Sequence of chain 1.A:
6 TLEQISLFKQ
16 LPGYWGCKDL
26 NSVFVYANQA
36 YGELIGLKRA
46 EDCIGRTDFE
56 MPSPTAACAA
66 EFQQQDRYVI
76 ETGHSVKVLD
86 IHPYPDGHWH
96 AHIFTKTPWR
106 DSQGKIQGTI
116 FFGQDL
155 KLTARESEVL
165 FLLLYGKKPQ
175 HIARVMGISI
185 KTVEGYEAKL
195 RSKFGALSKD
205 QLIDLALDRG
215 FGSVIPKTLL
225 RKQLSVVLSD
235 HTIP

The protein below binds the small molecule below.
Small molecule (SMILES): Cc1c[nH]c(=O)c(C)n1

Binding-site contacts:
Ligand atom OAI contacts residue LYS23 of chain 1.A at 2.8 Å (salt-bridge).
Ligand atom CAC contacts residue TYR36 of chain 1.A at 4.0 Å (hydrophobic).
Ligand atom NAA contacts residue PHE67 of chain 1.A at 3.3 Å.
Ligand atom CAF contacts residue LYS23 of chain 1.A at 3.7 Å.
Ligand atom CAC contacts residue PHE99 of chain 1.A at 3.9 Å (hydrophobic).
Ligand atom CAH contacts residue PHE29 of chain 1.A at 3.4 Å (hydrophobic).
Ligand atom OAI contacts residue LYS101 of chain 1.A at 2.8 Å (salt-bridge).
Ligand atom CAH contacts residue LYS23 of chain 1.A at 3.4 Å.
Ligand atom CAG contacts residue THR60 of chain 1.A at 4.0 Å.
Ligand atom CAB contacts residue PHE99 of chain 1.A at 4.2 Å (hydrophobic).
Ligand atom NAD contacts residue TYR36 of chain 1.A at 2.9 Å (h-bond).
Ligand atom NAD contacts residue PHE99 of chain 1.A at 4.2 Å.
Ligand atom CAF contacts residue LYS101 of chain 1.A at 3.6 Å.
Ligand atom CAB contacts residue ASP85 of chain 1.A at 3.4 Å.
Ligand atom CAH contacts residue ASP53 of chain 1.A at 3.4 Å.
Ligand atom CAC contacts residue PHE67 of chain 1.A at 4.0 Å (hydrophobic).
Ligand atom CAG contacts residue PHE99 of chain 1.A at 3.6 Å (hydrophobic).
Ligand atom CAG contacts residue TYR36 of chain 1.A at 4.4 Å (hydrophobic).
Ligand atom CAH contacts residue PHE116 of chain 1.A at 4.2 Å (hydrophobic).
Ligand atom CAE contacts residue LYS23 of chain 1.A at 4.0 Å.
Ligand atom CAB contacts residue PHE67 of chain 1.A at 3.4 Å (hydrophobic).
Ligand atom OAI contacts residue ASP53 of chain 1.A at 4.3 Å.
Ligand atom CAE contacts residue ASP53 of chain 1.A at 3.9 Å.
Ligand atom OAI contacts residue PHE67 of chain 1.A at 3.8 Å.
Ligand atom NAA contacts residue ASP85 of chain 1.A at 3.8 Å.
Ligand atom CAF contacts residue PHE67 of chain 1.A at 3.8 Å (hydrophobic).
Ligand atom CAE contacts residue TYR36 of chain 1.A at 3.4 Å (hydrophobic).
Ligand atom CAH contacts residue TYR36 of chain 1.A at 3.1 Å (hydrophobic).
Ligand atom CAG contacts residue TYR89 of chain 1.A at 3.0 Å (hydrophobic).
Ligand atom NAA contacts residue LYS101 of chain 1.A at 3.7 Å.
Ligand atom CAF contacts residue ASP53 of chain 1.A at 4.3 Å.